This small molecule binds to this protein.
Small molecule (SMILES): CC(=O)N[C@@H]1[C@@H](O)[C@H](O)[C@@H](CO)O[C@H]1O

Binding-site contacts:
Ligand atom N2 contacts residue ASN154 of chain 51.D at 2.8 Å (h-bond).
Ligand atom C8 contacts residue VAL153 of chain 51.D at 3.2 Å (hydrophobic).
Ligand atom O6 contacts residue ASN154 of chain 51.D at 4.2 Å.
Ligand atom C2 contacts residue HIS158 of chain 51.D at 3.7 Å.
Ligand atom C3 contacts residue ASN154 of chain 51.D at 3.8 Å.
Ligand atom C1 contacts residue ASN154 of chain 51.D at 1.4 Å.
Ligand atom C7 contacts residue ASN154 of chain 51.D at 3.2 Å.
Ligand atom C7 contacts residue SER149 of chain 51.D at 4.4 Å.
Ligand atom C8 contacts residue ASN154 of chain 51.D at 3.1 Å.
Ligand atom O6 contacts residue GLY157 of chain 51.D at 3.1 Å.
Ligand atom C4 contacts residue HIS158 of chain 51.D at 4.1 Å.
Ligand atom C3 contacts residue HIS158 of chain 51.D at 4.4 Å.
Ligand atom C6 contacts residue GLY157 of chain 51.D at 3.9 Å.
Ligand atom C5 contacts residue ASN154 of chain 51.D at 3.7 Å.
Ligand atom C5 contacts residue HIS158 of chain 51.D at 4.2 Å.
Ligand atom O6 contacts residue HIS158 of chain 51.D at 4.2 Å.
Ligand atom O7 contacts residue ASN154 of chain 51.D at 4.2 Å.
Ligand atom O7 contacts residue SER149 of chain 51.D at 3.4 Å (h-bond).
Ligand atom O7 contacts residue GLY150 of chain 51.D at 3.4 Å.
Ligand atom O5 contacts residue ASN154 of chain 51.D at 2.4 Å (h-bond).
Ligand atom O3 contacts residue HIS148 of chain 51.D at 3.7 Å.
Ligand atom C6 contacts residue HIS158 of chain 51.D at 4.3 Å.
Ligand atom O7 contacts residue VAL153 of chain 51.D at 3.3 Å.
Ligand atom O5 contacts residue HIS158 of chain 51.D at 3.5 Å.
Ligand atom C7 contacts residue VAL153 of chain 51.D at 3.6 Å (hydrophobic).
Ligand atom C1 contacts residue HIS158 of chain 51.D at 3.9 Å.
Ligand atom C4 contacts residue ASN154 of chain 51.D at 4.3 Å.
Ligand atom C2 contacts residue ASN154 of chain 51.D at 2.5 Å.

Sequence of chain 51.D:
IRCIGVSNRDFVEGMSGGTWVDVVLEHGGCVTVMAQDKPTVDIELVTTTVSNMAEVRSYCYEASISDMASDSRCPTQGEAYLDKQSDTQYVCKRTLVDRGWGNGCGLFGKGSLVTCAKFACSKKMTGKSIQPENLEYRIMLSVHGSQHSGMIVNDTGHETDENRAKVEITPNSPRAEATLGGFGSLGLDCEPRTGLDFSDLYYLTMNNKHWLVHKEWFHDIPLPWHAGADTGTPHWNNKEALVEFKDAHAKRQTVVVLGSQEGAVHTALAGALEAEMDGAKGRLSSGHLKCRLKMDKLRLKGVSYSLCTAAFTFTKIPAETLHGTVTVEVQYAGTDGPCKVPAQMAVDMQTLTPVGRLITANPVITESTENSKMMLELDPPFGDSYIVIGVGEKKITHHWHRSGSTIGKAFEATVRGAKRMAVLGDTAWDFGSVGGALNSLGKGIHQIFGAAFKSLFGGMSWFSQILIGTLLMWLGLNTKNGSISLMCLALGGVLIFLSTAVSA